Sequence of chain 1.B:
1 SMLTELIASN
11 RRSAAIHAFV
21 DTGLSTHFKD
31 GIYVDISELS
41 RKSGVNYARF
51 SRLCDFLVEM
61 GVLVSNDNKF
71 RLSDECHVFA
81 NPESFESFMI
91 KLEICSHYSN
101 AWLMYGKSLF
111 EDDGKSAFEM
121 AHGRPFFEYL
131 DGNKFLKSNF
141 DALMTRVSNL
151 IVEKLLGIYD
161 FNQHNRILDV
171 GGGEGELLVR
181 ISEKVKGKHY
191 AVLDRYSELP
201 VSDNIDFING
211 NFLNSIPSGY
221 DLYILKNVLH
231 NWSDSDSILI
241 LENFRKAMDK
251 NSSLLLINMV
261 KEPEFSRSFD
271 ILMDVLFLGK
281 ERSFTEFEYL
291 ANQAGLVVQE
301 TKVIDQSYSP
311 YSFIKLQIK

This small molecule binds to this protein.
Small molecule (SMILES): COc1cc(OC)c2c(c1)C(=O)c1cccc(O)c1C2=O

Binding-site contacts:
Ligand atom CAM contacts residue PHE269 of chain 1.B at 3.6 Å (hydrophobic).
Ligand atom CAF contacts residue MET144 of chain 1.B at 3.6 Å (hydrophobic).
Ligand atom CAA contacts residue PHE85 of chain 1.B at 3.9 Å (hydrophobic).
Ligand atom CAD contacts residue MET259 of chain 1.B at 3.9 Å (hydrophobic).
Ligand atom CAU contacts residue PHE140 of chain 1.B at 4.0 Å (hydrophobic).
Ligand atom CAB contacts residue TYR308 of chain 1.B at 3.8 Å (hydrophobic).
Ligand atom CAL contacts residue MET273 of chain 1.B at 3.9 Å (hydrophobic).
Ligand atom CAM contacts residue MET144 of chain 1.B at 4.0 Å (hydrophobic).
Ligand atom CAK contacts residue MET273 of chain 1.B at 3.7 Å (hydrophobic).
Ligand atom CAD contacts residue MET144 of chain 1.B at 3.8 Å (hydrophobic).
Ligand atom CAF contacts residue PHE269 of chain 1.B at 3.6 Å (hydrophobic).
Ligand atom CAJ contacts residue SAH1 of chain 1.G at 3.2 Å.
Ligand atom CAD contacts residue PHE269 of chain 1.B at 4.0 Å (hydrophobic).
Ligand atom CAN contacts residue LEU143 of chain 1.B at 4.0 Å (hydrophobic).
Ligand atom CAJ contacts residue ASN227 of chain 1.B at 3.2 Å.
Ligand atom CAS contacts residue MET89 of chain 1.B at 4.0 Å (hydrophobic).
Ligand atom CAG contacts residue HIS230 of chain 1.B at 3.9 Å.
Ligand atom OAO contacts residue LEU143 of chain 1.B at 3.9 Å.
Ligand atom CAN contacts residue PHE269 of chain 1.B at 3.7 Å (hydrophobic).
Ligand atom CAS contacts residue PHE85 of chain 1.B at 3.8 Å (hydrophobic).
Ligand atom OAI contacts residue ASN231 of chain 1.B at 2.8 Å (h-bond).
Ligand atom CAJ contacts residue HIS230 of chain 1.B at 3.8 Å.
Ligand atom OAT contacts residue LEU272 of chain 1.B at 3.8 Å.
Ligand atom CAP contacts residue PHE269 of chain 1.B at 3.9 Å (hydrophobic).
Ligand atom CAB contacts residue MET259 of chain 1.B at 3.9 Å (hydrophobic).
Ligand atom CAP contacts residue LEU143 of chain 1.B at 4.0 Å (hydrophobic).
Ligand atom OAE contacts residue MET259 of chain 1.B at 3.3 Å (h-bond).
Ligand atom OAR contacts residue MET89 of chain 1.B at 3.3 Å.
Ligand atom CAG contacts residue PHE269 of chain 1.B at 3.9 Å (hydrophobic).
Ligand atom CAG contacts residue MET144 of chain 1.B at 3.9 Å (hydrophobic).
Ligand atom CAJ contacts residue ASN231 of chain 1.B at 3.1 Å.
Ligand atom OAR contacts residue LEU143 of chain 1.B at 4.0 Å.
Ligand atom CAU contacts residue LEU276 of chain 1.B at 3.4 Å (hydrophobic).
Ligand atom OAI contacts residue HIS230 of chain 1.B at 3.6 Å.
Ligand atom CAH contacts residue ASN231 of chain 1.B at 3.9 Å.
Ligand atom CAJ contacts residue PHE140 of chain 1.B at 3.9 Å (hydrophobic).
Ligand atom OAE contacts residue ASN227 of chain 1.B at 3.8 Å.
Ligand atom CAU contacts residue TYR98 of chain 1.B at 3.1 Å (hydrophobic).
Ligand atom CAA contacts residue TYR308 of chain 1.B at 3.7 Å (hydrophobic).
Ligand atom CAK contacts residue PHE140 of chain 1.B at 3.7 Å (hydrophobic).

Sequence of chain 1.A:
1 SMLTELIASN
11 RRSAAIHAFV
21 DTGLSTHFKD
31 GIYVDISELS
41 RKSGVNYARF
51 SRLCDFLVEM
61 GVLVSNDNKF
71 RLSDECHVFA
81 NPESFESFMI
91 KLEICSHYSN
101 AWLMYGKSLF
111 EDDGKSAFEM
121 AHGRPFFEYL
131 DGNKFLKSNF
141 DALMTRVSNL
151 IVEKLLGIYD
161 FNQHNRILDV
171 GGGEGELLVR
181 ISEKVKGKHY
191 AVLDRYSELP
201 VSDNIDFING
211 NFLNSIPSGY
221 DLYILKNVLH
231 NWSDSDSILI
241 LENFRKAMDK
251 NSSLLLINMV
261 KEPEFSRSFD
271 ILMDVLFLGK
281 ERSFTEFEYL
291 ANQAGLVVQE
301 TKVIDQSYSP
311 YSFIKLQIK